Binding-site contacts:
Ligand atom O3 contacts residue ARG391 of chain 1.E at 4.4 Å.
Ligand atom O3 contacts residue GLU246 of chain 1.E at 4.3 Å.
Ligand atom C3 contacts residue ARG288 of chain 1.E at 3.0 Å.
Ligand atom O2 contacts residue PHE117 of chain 1.E at 3.4 Å.
Ligand atom C2 contacts residue PHE117 of chain 1.E at 3.8 Å (hydrophobic).
Ligand atom C1 contacts residue PHE117 of chain 1.E at 3.9 Å (hydrophobic).
Ligand atom O2 contacts residue THR245 of chain 1.E at 3.4 Å (h-bond).
Ligand atom C1 contacts residue LEU243 of chain 1.E at 4.2 Å (hydrophobic).
Ligand atom O5 contacts residue ARG391 of chain 1.E at 4.0 Å.
Ligand atom O2 contacts residue GLU246 of chain 1.E at 2.9 Å (salt-bridge).
Ligand atom O4 contacts residue HIS356 of chain 1.E at 2.7 Å (h-bond).
Ligand atom C4 contacts residue FAD1 of chain 1.S at 4.2 Å.
Ligand atom O2 contacts residue LEU243 of chain 1.E at 4.3 Å.
Ligand atom O2 contacts residue GLY51 of chain 1.E at 4.1 Å.
Ligand atom O3 contacts residue HIS233 of chain 1.E at 3.7 Å.
Ligand atom C1 contacts residue GLU246 of chain 1.E at 4.0 Å.
Ligand atom C4 contacts residue HIS356 of chain 1.E at 3.8 Å.
Ligand atom C1 contacts residue HIS233 of chain 1.E at 3.8 Å.
Ligand atom C4 contacts residue ARG288 of chain 1.E at 3.8 Å.
Ligand atom O1 contacts residue HIS356 of chain 1.E at 4.2 Å.
Ligand atom O4 contacts residue ARG391 of chain 1.E at 3.2 Å (salt-bridge).
Ligand atom O1 contacts residue FAD1 of chain 1.S at 3.6 Å.
Ligand atom C2 contacts residue HIS233 of chain 1.E at 3.5 Å.
Ligand atom C3 contacts residue HIS233 of chain 1.E at 3.7 Å.
Ligand atom C3 contacts residue GLU246 of chain 1.E at 4.3 Å.
Ligand atom O1 contacts residue GLY51 of chain 1.E at 4.3 Å.
Ligand atom O1 contacts residue LEU243 of chain 1.E at 4.0 Å.
Ligand atom O2 contacts residue HIS233 of chain 1.E at 4.2 Å.
Ligand atom O1 contacts residue HIS233 of chain 1.E at 4.2 Å.
Ligand atom O5 contacts residue FAD1 of chain 1.S at 3.4 Å.
Ligand atom C1 contacts residue FAD1 of chain 1.S at 4.3 Å.
Ligand atom O3 contacts residue ARG288 of chain 1.E at 1.9 Å (salt-bridge).
Ligand atom C4 contacts residue ARG391 of chain 1.E at 3.6 Å.
Ligand atom C2 contacts residue ARG288 of chain 1.E at 4.2 Å.
Ligand atom O4 contacts residue ARG288 of chain 1.E at 4.0 Å.
Ligand atom O4 contacts residue FAD1 of chain 1.S at 4.1 Å.
Ligand atom O5 contacts residue SER394 of chain 1.E at 4.4 Å.
Ligand atom C2 contacts residue GLU246 of chain 1.E at 3.6 Å.
Ligand atom O4 contacts residue HIS233 of chain 1.E at 4.4 Å.

A protein and the small-molecule ligand that binds it are described below.
Small molecule (SMILES): O=C([O-])CC(=O)C(=O)O

Sequence of chain 1.E:
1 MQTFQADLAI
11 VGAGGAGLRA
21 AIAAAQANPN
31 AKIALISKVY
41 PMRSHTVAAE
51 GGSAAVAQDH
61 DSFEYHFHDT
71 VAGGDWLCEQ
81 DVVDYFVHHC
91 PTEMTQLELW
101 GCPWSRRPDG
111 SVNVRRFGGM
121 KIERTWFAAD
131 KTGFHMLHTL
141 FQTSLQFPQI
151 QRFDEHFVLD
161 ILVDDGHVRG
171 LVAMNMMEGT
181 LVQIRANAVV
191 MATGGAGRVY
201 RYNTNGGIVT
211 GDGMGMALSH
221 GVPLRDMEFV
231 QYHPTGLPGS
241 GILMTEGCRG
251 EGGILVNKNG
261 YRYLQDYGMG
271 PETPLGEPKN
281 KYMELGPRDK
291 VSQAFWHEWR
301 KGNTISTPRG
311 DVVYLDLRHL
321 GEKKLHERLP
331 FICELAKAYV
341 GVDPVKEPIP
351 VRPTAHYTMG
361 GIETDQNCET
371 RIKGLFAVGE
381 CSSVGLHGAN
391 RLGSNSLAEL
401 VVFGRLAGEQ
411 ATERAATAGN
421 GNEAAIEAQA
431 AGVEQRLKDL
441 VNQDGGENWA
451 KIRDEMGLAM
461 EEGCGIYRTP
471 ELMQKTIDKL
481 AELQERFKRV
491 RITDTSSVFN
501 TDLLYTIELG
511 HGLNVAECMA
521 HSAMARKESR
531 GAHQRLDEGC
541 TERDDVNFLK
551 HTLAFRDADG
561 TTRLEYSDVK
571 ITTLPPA